A small-molecule ligand and the protein it binds are described below.
Small molecule (SMILES): CC(=O)N[C@H]1[C@H](O[C@H]2[C@H](O)[C@@H](NC(C)=O)CO[C@@H]2CO)O[C@H](CO)[C@@H](O)[C@@H]1O

Binding-site contacts:
Ligand atom C8 contacts residue ASN153 of chain 1.B at 3.6 Å.
Ligand atom N2 contacts residue ASN153 of chain 1.B at 3.9 Å.
Ligand atom O7 contacts residue HIS175 of chain 1.B at 4.0 Å.
Ligand atom C7 contacts residue ASN153 of chain 1.B at 3.5 Å.
Ligand atom O5 contacts residue TYR151 of chain 1.B at 3.6 Å (h-bond).
Ligand atom O7 contacts residue TYR151 of chain 1.B at 3.4 Å (h-bond).
Ligand atom C6 contacts residue GLY148 of chain 1.B at 3.9 Å.
Ligand atom O7 contacts residue SER152 of chain 1.B at 3.5 Å.
Ligand atom C7 contacts residue HIS175 of chain 1.B at 3.6 Å.
Ligand atom O7 contacts residue ASN153 of chain 1.B at 2.9 Å (h-bond).
Ligand atom C5 contacts residue ASN161 of chain 1.B at 3.6 Å.
Ligand atom C4 contacts residue TYR151 of chain 1.B at 3.8 Å (hydrophobic).
Ligand atom C8 contacts residue THR171 of chain 1.B at 3.8 Å.
Ligand atom O7 contacts residue VAL169 of chain 1.B at 3.7 Å.
Ligand atom C6 contacts residue VAL169 of chain 1.B at 3.8 Å (hydrophobic).
Ligand atom C1 contacts residue TYR151 of chain 1.B at 3.2 Å (hydrophobic).
Ligand atom O6 contacts residue TRP176 of chain 1.B at 3.9 Å.
Ligand atom C1 contacts residue CYS149 of chain 1.B at 3.9 Å (hydrophobic).
Ligand atom O6 contacts residue VAL169 of chain 1.B at 3.3 Å.
Ligand atom C2 contacts residue TYR151 of chain 1.B at 3.2 Å (hydrophobic).
Ligand atom O3 contacts residue ASN153 of chain 1.B at 3.6 Å.
Ligand atom C8 contacts residue ILE179 of chain 1.B at 3.4 Å (hydrophobic).
Ligand atom C5 contacts residue CYS149 of chain 1.B at 3.9 Å (hydrophobic).
Ligand atom C8 contacts residue VAL169 of chain 1.B at 4.0 Å (hydrophobic).
Ligand atom O3 contacts residue HIS175 of chain 1.B at 3.2 Å.
Ligand atom O6 contacts residue CYS149 of chain 1.B at 2.8 Å (h-bond).
Ligand atom O5 contacts residue CYS149 of chain 1.B at 3.0 Å (h-bond).
Ligand atom C6 contacts residue CYS149 of chain 1.B at 3.6 Å (hydrophobic).
Ligand atom C8 contacts residue HIS175 of chain 1.B at 3.4 Å.
Ligand atom C2 contacts residue ASN161 of chain 1.B at 2.5 Å.
Ligand atom C3 contacts residue ASN161 of chain 1.B at 3.8 Å.
Ligand atom C5 contacts residue VAL169 of chain 1.B at 4.0 Å (hydrophobic).
Ligand atom N2 contacts residue ASN161 of chain 1.B at 3.0 Å (h-bond).
Ligand atom C1 contacts residue ASN161 of chain 1.B at 1.3 Å.
Ligand atom O6 contacts residue ASN153 of chain 1.B at 3.6 Å.
Ligand atom N2 contacts residue HIS175 of chain 1.B at 4.0 Å.
Ligand atom O3 contacts residue TYR151 of chain 1.B at 3.8 Å.
Ligand atom C7 contacts residue ASN161 of chain 1.B at 3.5 Å.
Ligand atom O5 contacts residue ASN161 of chain 1.B at 2.3 Å (h-bond).
Ligand atom O7 contacts residue ASN161 of chain 1.B at 3.7 Å.

Sequence of chain 1.B:
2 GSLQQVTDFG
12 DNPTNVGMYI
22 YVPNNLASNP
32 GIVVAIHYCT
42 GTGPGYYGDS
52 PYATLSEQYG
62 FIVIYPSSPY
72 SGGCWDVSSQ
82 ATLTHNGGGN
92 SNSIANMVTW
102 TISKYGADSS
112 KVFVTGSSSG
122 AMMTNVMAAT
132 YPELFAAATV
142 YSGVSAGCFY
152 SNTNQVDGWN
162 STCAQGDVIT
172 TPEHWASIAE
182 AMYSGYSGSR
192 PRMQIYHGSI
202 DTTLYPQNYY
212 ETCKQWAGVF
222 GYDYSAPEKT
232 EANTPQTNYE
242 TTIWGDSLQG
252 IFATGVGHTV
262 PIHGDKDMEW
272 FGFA